Sequence of chain 8.E:
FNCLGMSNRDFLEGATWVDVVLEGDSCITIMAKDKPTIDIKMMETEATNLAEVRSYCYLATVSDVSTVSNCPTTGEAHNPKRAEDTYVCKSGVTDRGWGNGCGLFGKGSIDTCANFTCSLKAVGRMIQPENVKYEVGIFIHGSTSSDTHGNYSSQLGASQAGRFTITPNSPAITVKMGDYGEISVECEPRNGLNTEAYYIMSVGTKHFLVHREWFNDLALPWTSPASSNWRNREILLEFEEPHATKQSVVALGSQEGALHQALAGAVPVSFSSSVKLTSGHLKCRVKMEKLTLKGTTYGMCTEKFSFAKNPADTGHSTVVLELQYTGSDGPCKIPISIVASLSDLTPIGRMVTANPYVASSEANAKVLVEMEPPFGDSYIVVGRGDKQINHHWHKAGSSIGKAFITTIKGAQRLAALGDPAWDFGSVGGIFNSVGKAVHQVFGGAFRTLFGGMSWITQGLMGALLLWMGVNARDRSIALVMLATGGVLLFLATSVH

Binding-site contacts:
Ligand atom C5 contacts residue ASN154 of chain 8.E at 3.6 Å.
Ligand atom C8 contacts residue ASN154 of chain 8.E at 3.7 Å.
Ligand atom O7 contacts residue ASN154 of chain 8.E at 3.5 Å (h-bond).
Ligand atom O5 contacts residue ASN154 of chain 8.E at 2.4 Å (h-bond).
Ligand atom C1 contacts residue SER156 of chain 8.E at 4.0 Å.
Ligand atom C7 contacts residue ASN154 of chain 8.E at 3.3 Å.
Ligand atom C3 contacts residue ASN154 of chain 8.E at 3.8 Å.
Ligand atom O5 contacts residue SER157 of chain 8.E at 4.0 Å.
Ligand atom C1 contacts residue ASN154 of chain 8.E at 1.4 Å.
Ligand atom N2 contacts residue ASN154 of chain 8.E at 2.8 Å (h-bond).
Ligand atom O6 contacts residue SER157 of chain 8.E at 4.2 Å.
Ligand atom C2 contacts residue ASN154 of chain 8.E at 2.5 Å.
Ligand atom C4 contacts residue ASN154 of chain 8.E at 4.2 Å.
Ligand atom C1 contacts residue SER157 of chain 8.E at 4.3 Å.

The protein below binds the small molecule below.
Small molecule (SMILES): CC(=O)N[C@@H]1[C@@H](O)[C@H](O)[C@@H](CO)O[C@H]1O